Binding-site contacts:
Ligand atom C6 contacts residue HIS318 of chain 1.A at 4.4 Å.
Ligand atom C4 contacts residue HIS318 of chain 1.A at 4.0 Å.
Ligand atom O4 contacts residue HIS318 of chain 1.A at 4.2 Å.
Ligand atom C5 contacts residue ASN320 of chain 1.A at 3.6 Å.
Ligand atom C1 contacts residue HIS318 of chain 1.A at 3.5 Å.
Ligand atom C3 contacts residue HIS318 of chain 1.A at 3.7 Å.
Ligand atom C8 contacts residue ASN320 of chain 1.A at 4.4 Å.
Ligand atom O7 contacts residue ASN320 of chain 1.A at 3.0 Å (h-bond).
Ligand atom C7 contacts residue ASN320 of chain 1.A at 3.2 Å.
Ligand atom C8 contacts residue HIS318 of chain 1.A at 4.4 Å.
Ligand atom O6 contacts residue HIS318 of chain 1.A at 4.3 Å.
Ligand atom N2 contacts residue ASN320 of chain 1.A at 2.9 Å (h-bond).
Ligand atom O6 contacts residue ASN320 of chain 1.A at 4.5 Å.
Ligand atom C4 contacts residue ASN320 of chain 1.A at 4.2 Å.
Ligand atom C2 contacts residue ASN320 of chain 1.A at 2.5 Å.
Ligand atom C1 contacts residue ASN320 of chain 1.A at 1.4 Å.
Ligand atom C5 contacts residue HIS318 of chain 1.A at 3.5 Å.
Ligand atom C3 contacts residue ASN320 of chain 1.A at 3.8 Å.
Ligand atom C2 contacts residue HIS318 of chain 1.A at 4.1 Å.
Ligand atom O5 contacts residue ASN320 of chain 1.A at 2.3 Å (h-bond).
Ligand atom N2 contacts residue HIS318 of chain 1.A at 4.3 Å.
Ligand atom O5 contacts residue HIS318 of chain 1.A at 3.7 Å.

Sequence of chain 1.A:
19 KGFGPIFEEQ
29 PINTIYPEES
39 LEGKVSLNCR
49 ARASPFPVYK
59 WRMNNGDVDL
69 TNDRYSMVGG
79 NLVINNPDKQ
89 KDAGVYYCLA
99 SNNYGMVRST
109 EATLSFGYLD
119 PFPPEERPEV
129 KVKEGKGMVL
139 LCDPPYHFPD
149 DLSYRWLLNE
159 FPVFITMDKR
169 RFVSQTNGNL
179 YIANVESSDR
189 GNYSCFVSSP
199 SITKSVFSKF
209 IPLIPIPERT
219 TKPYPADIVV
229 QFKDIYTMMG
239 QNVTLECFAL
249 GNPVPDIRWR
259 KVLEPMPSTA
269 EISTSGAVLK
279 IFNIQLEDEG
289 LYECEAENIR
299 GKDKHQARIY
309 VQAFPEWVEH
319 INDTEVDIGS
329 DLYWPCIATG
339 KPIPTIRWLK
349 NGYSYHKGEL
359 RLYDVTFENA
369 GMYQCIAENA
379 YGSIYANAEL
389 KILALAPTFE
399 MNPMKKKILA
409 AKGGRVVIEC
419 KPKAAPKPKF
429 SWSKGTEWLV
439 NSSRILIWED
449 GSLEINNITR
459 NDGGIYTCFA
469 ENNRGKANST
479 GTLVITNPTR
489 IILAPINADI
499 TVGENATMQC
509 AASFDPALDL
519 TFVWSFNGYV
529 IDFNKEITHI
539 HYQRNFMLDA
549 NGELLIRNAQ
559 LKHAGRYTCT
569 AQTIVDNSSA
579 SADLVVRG

This small molecule binds to this protein.
Small molecule (SMILES): CC(=O)N[C@@H]1[C@@H](O)[C@H](O)[C@@H](CO)O[C@H]1O